Sequence of chain 2.A:
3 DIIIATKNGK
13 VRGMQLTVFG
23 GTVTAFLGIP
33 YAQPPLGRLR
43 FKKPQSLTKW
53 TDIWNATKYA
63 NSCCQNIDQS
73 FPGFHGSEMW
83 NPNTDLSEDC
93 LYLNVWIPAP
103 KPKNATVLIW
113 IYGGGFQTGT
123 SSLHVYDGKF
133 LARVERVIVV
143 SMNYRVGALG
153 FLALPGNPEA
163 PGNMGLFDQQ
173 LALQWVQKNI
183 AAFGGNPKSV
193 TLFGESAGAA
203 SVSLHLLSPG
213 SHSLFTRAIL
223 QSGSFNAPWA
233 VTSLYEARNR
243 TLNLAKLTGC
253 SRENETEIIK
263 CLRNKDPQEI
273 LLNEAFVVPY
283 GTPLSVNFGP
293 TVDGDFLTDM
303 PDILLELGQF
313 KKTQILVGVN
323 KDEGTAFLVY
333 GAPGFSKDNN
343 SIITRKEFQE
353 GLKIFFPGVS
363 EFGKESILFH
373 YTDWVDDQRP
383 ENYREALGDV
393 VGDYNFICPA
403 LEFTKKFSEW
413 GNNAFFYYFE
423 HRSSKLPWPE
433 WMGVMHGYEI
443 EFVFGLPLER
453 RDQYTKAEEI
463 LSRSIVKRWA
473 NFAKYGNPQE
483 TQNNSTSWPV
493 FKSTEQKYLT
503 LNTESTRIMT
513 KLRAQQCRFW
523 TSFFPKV

Binding-site contacts:
Ligand atom N2 contacts residue TYR237 of chain 2.A at 3.1 Å (h-bond).
Ligand atom O7 contacts residue ASN241 of chain 2.A at 3.6 Å (h-bond).
Ligand atom C5 contacts residue ASN241 of chain 2.A at 3.8 Å.
Ligand atom C2 contacts residue ASN241 of chain 2.A at 2.3 Å.
Ligand atom O2 contacts residue PRO281 of chain 2.A at 4.3 Å.
Ligand atom C3 contacts residue PHE278 of chain 2.A at 3.5 Å (hydrophobic).
Ligand atom O5 contacts residue ASN241 of chain 2.A at 2.5 Å (h-bond).
Ligand atom C4 contacts residue ASN245 of chain 2.A at 4.3 Å.
Ligand atom O4 contacts residue PHE278 of chain 2.A at 4.0 Å.
Ligand atom C1 contacts residue ASN241 of chain 2.A at 1.5 Å.
Ligand atom O7 contacts residue TYR237 of chain 2.A at 3.3 Å.
Ligand atom O5 contacts residue ASN245 of chain 2.A at 3.9 Å.
Ligand atom C4 contacts residue LEU249 of chain 2.A at 4.2 Å (hydrophobic).
Ligand atom O3 contacts residue VAL280 of chain 2.A at 4.2 Å.
Ligand atom O7 contacts residue GLU238 of chain 2.A at 4.3 Å.
Ligand atom O6 contacts residue ASN245 of chain 2.A at 4.2 Å.
Ligand atom C4 contacts residue PRO281 of chain 2.A at 4.4 Å (hydrophobic).
Ligand atom O3 contacts residue PHE278 of chain 2.A at 3.3 Å (h-bond).
Ligand atom C5 contacts residue ASN245 of chain 2.A at 3.5 Å.
Ligand atom C8 contacts residue PRO281 of chain 2.A at 4.1 Å (hydrophobic).
Ligand atom O3 contacts residue PRO281 of chain 2.A at 4.0 Å.
Ligand atom C6 contacts residue ASN245 of chain 2.A at 4.1 Å.
Ligand atom C7 contacts residue ASN241 of chain 2.A at 3.3 Å.
Ligand atom C6 contacts residue LEU249 of chain 2.A at 3.6 Å (hydrophobic).
Ligand atom C6 contacts residue ASN245 of chain 2.A at 3.5 Å.
Ligand atom N2 contacts residue ASN241 of chain 2.A at 2.7 Å (h-bond).
Ligand atom C4 contacts residue PHE278 of chain 2.A at 3.4 Å (hydrophobic).
Ligand atom O3 contacts residue PRO281 of chain 2.A at 4.4 Å.
Ligand atom C5 contacts residue ASN245 of chain 2.A at 4.2 Å.
Ligand atom C6 contacts residue LYS248 of chain 2.A at 3.7 Å.
Ligand atom C2 contacts residue TYR237 of chain 2.A at 4.3 Å (hydrophobic).
Ligand atom C7 contacts residue TYR237 of chain 2.A at 3.5 Å (hydrophobic).
Ligand atom O5 contacts residue ASN245 of chain 2.A at 3.1 Å (h-bond).
Ligand atom C3 contacts residue ASN241 of chain 2.A at 3.7 Å.
Ligand atom O5 contacts residue LYS248 of chain 2.A at 4.0 Å.
Ligand atom C1 contacts residue ASN245 of chain 2.A at 3.7 Å.
Ligand atom C1 contacts residue ASN245 of chain 2.A at 3.9 Å.
Ligand atom C8 contacts residue ASN241 of chain 2.A at 4.3 Å.
Ligand atom O4 contacts residue LEU249 of chain 2.A at 3.7 Å.
Ligand atom C4 contacts residue ASN241 of chain 2.A at 4.2 Å.

A small-molecule ligand and the protein it binds are described below.
Small molecule (SMILES): CC(=O)N[C@H]1[C@H](O[C@H]2[C@H](O)[C@@H](NC(C)=O)CO[C@@H]2CO[C@H]2O[C@@H](C)[C@@H](O)[C@@H](O)[C@@H]2O)O[C@H](CO)[C@@H](O)[C@@H]1O